The protein below binds the small molecule below.
Small molecule (SMILES): CC(=O)N[C@H]1[C@H](O[C@@H]2[C@H](O)[C@@H](O)[C@H](O)O[C@@H]2CO)O[C@H](CO)[C@H](O)[C@@H]1O[C@@H]1O[C@H](CO)[C@H](O)[C@H](O[C@]2(C(=O)O)C[C@H](O)[C@@H](NC(C)=O)[C@H]([C@H](O)[C@H](O)CO)O2)[C@H]1O

Binding-site contacts:
Ligand atom O6 contacts residue ASN61 of chain 1.B at 2.8 Å (h-bond).
Ligand atom C6 contacts residue ARG45 of chain 1.B at 4.2 Å.
Ligand atom C1 contacts residue HIS266 of chain 1.B at 4.2 Å.
Ligand atom O6 contacts residue GLY59 of chain 1.B at 4.0 Å.
Ligand atom C11 contacts residue TYR40 of chain 1.B at 4.0 Å (hydrophobic).
Ligand atom O4 contacts residue GLY46 of chain 1.B at 2.6 Å (h-bond).
Ligand atom C1 contacts residue ARG45 of chain 1.B at 3.5 Å.
Ligand atom C3 contacts residue VAL264 of chain 1.B at 4.1 Å (hydrophobic).
Ligand atom C4 contacts residue GLY46 of chain 1.B at 3.4 Å.
Ligand atom C1 contacts residue TYR40 of chain 1.B at 4.2 Å (hydrophobic).
Ligand atom O1A contacts residue ARG45 of chain 1.B at 2.8 Å (salt-bridge).
Ligand atom O8 contacts residue ARG45 of chain 1.B at 3.9 Å.
Ligand atom C3 contacts residue GLY46 of chain 1.B at 4.0 Å.
Ligand atom C6 contacts residue ASN61 of chain 1.B at 3.3 Å.
Ligand atom C6 contacts residue TYR40 of chain 1.B at 3.5 Å (hydrophobic).
Ligand atom C6 contacts residue THR62 of chain 1.B at 3.4 Å.
Ligand atom C1 contacts residue GLY46 of chain 1.B at 3.9 Å.
Ligand atom C10 contacts residue TYR40 of chain 1.B at 3.9 Å (hydrophobic).
Ligand atom C5 contacts residue ARG45 of chain 1.B at 4.3 Å.
Ligand atom C2 contacts residue GLY46 of chain 1.B at 4.2 Å.
Ligand atom O10 contacts residue ASN261 of chain 1.B at 3.4 Å (h-bond).
Ligand atom C4 contacts residue TYR40 of chain 1.B at 3.6 Å (hydrophobic).
Ligand atom O4 contacts residue THR259 of chain 1.B at 3.6 Å.
Ligand atom C11 contacts residue ASP53 of chain 1.C at 3.5 Å.
Ligand atom O1B contacts residue GLY46 of chain 1.B at 2.9 Å (h-bond).
Ligand atom O4 contacts residue HIS266 of chain 1.B at 2.7 Å (h-bond).
Ligand atom C5 contacts residue TYR40 of chain 1.B at 3.5 Å (hydrophobic).
Ligand atom N5 contacts residue TYR40 of chain 1.B at 2.9 Å (h-bond).
Ligand atom O3 contacts residue GLY46 of chain 1.B at 4.0 Å.
Ligand atom O1B contacts residue ARG45 of chain 1.B at 3.2 Å (salt-bridge).
Ligand atom C4 contacts residue HIS266 of chain 1.B at 3.4 Å.
Ligand atom O1B contacts residue TYR40 of chain 1.B at 4.2 Å.
Ligand atom C5 contacts residue GLY46 of chain 1.B at 4.0 Å.
Ligand atom C6 contacts residue GLY46 of chain 1.B at 3.5 Å.
Ligand atom O1A contacts residue TYR40 of chain 1.B at 4.0 Å.
Ligand atom O4 contacts residue VAL264 of chain 1.B at 4.1 Å.
Ligand atom C3 contacts residue HIS266 of chain 1.B at 3.7 Å.
Ligand atom C4 contacts residue ARG45 of chain 1.B at 4.1 Å.
Ligand atom O1B contacts residue HIS266 of chain 1.B at 3.3 Å.
Ligand atom O6 contacts residue THR62 of chain 1.B at 3.8 Å.

Sequence of chain 1.C:
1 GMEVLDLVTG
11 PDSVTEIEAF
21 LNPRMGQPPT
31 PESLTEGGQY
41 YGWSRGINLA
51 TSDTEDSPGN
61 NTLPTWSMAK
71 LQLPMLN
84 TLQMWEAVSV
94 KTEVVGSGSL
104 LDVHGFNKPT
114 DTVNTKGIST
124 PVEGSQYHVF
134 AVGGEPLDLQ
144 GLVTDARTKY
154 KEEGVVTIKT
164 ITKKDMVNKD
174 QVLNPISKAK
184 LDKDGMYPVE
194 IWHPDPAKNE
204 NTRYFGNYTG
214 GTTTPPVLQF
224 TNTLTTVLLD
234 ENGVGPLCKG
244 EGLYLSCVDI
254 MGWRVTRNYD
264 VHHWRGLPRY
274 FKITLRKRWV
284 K

Sequence of chain 1.B:
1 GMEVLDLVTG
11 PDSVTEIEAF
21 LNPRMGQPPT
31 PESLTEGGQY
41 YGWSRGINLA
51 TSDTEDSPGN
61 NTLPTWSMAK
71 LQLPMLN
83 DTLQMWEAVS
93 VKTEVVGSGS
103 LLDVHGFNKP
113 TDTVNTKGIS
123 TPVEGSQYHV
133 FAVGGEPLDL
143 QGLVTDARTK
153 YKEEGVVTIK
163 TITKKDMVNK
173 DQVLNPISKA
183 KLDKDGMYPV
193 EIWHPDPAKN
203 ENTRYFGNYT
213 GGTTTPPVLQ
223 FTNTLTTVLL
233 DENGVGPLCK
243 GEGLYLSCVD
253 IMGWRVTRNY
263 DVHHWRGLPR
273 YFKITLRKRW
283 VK